A small-molecule ligand and the protein it binds are described below.
Small molecule (SMILES): Nc1ncnc2c1ncn2[C@@H]1O[C@H](COP(=O)(O)OP(=O)(O)OP(O)(O)=S)[C@@H](O)[C@H]1O

Binding-site contacts:
Ligand atom N7 contacts residue GLY266 of chain 1.D at 3.0 Å (h-bond).
Ligand atom C8 contacts residue GLY266 of chain 1.D at 3.2 Å.
Ligand atom O1B contacts residue THR265 of chain 1.D at 3.1 Å (h-bond).
Ligand atom O2A contacts residue LEU269 of chain 1.D at 3.0 Å (h-bond).
Ligand atom O3B contacts residue LYS267 of chain 1.D at 2.9 Å (salt-bridge).
Ligand atom O2B contacts residue THR268 of chain 1.D at 2.9 Å (h-bond).
Ligand atom C5 contacts residue GLY424 of chain 1.D at 3.6 Å.
Ligand atom O2A contacts residue LYS267 of chain 1.D at 3.1 Å (salt-bridge).
Ligand atom C5' contacts residue SER425 of chain 1.D at 3.3 Å.
Ligand atom O2A contacts residue THR268 of chain 1.D at 2.8 Å (h-bond).
Ligand atom O1B contacts residue LYS267 of chain 1.D at 2.7 Å (salt-bridge).
Ligand atom O3G contacts residue MG1 of chain 1.T at 2.1 Å.
Ligand atom S1G contacts residue ASN364 of chain 1.D at 3.2 Å (h-bond).
Ligand atom O3B contacts residue MG1 of chain 1.T at 3.4 Å.
Ligand atom C8 contacts residue SER425 of chain 1.D at 3.4 Å.
Ligand atom O1A contacts residue GLY264 of chain 1.D at 3.0 Å.
Ligand atom C8 contacts residue GLY424 of chain 1.D at 3.6 Å.
Ligand atom O4' contacts residue SER425 of chain 1.D at 2.8 Å (h-bond).
Ligand atom O3B contacts residue GLY264 of chain 1.D at 2.6 Å (h-bond).
Ligand atom N7 contacts residue GLY424 of chain 1.D at 3.4 Å.
Ligand atom N7 contacts residue GLY264 of chain 1.D at 3.6 Å (h-bond).
Ligand atom O3A contacts residue MG1 of chain 1.T at 2.6 Å.
Ligand atom O2G contacts residue GLY264 of chain 1.D at 3.0 Å (h-bond).
Ligand atom PG contacts residue MG1 of chain 1.T at 3.2 Å.
Ligand atom O3A contacts residue THR268 of chain 1.D at 3.5 Å (h-bond).
Ligand atom O1A contacts residue THR265 of chain 1.D at 2.9 Å (h-bond).
Ligand atom PB contacts residue LYS267 of chain 1.D at 3.4 Å.
Ligand atom O2A contacts residue GLY266 of chain 1.D at 3.2 Å.
Ligand atom O1B contacts residue GLY266 of chain 1.D at 3.1 Å (h-bond).
Ligand atom C8 contacts residue GLY264 of chain 1.D at 3.3 Å.
Ligand atom PB contacts residue MG1 of chain 1.T at 2.7 Å.
Ligand atom O2B contacts residue LYS267 of chain 1.D at 3.5 Å.
Ligand atom N3 contacts residue LEU269 of chain 1.D at 3.4 Å.
Ligand atom N6 contacts residue ILE396 of chain 1.D at 3.5 Å.
Ligand atom PG contacts residue GLY264 of chain 1.D at 3.3 Å.
Ligand atom N7 contacts residue THR265 of chain 1.D at 3.2 Å.
Ligand atom O1A contacts residue GLY266 of chain 1.D at 2.4 Å (h-bond).
Ligand atom O2B contacts residue MG1 of chain 1.T at 2.1 Å.
Ligand atom PA contacts residue GLY266 of chain 1.D at 3.5 Å.
Ligand atom N1 contacts residue ILE222 of chain 1.D at 3.4 Å.

Sequence of chain 1.C:
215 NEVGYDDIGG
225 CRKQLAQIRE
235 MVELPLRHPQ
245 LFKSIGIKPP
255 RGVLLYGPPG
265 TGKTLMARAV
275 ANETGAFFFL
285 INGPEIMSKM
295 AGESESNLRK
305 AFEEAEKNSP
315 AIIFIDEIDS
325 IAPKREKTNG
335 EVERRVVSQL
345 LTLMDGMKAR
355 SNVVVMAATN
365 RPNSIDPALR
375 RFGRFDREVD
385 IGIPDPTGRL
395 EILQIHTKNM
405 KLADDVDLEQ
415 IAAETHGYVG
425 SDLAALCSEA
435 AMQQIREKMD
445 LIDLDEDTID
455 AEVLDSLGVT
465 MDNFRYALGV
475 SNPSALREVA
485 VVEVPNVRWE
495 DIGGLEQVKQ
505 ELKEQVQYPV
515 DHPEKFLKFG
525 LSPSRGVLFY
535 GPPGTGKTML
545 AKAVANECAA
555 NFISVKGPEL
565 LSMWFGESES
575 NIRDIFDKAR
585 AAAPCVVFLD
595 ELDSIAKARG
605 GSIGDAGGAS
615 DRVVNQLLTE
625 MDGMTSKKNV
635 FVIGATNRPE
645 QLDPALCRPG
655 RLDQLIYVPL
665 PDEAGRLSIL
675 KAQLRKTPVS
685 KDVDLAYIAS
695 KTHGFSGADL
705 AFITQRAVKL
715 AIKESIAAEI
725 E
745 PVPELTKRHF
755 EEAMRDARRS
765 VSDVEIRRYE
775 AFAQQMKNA

Sequence of chain 1.D:
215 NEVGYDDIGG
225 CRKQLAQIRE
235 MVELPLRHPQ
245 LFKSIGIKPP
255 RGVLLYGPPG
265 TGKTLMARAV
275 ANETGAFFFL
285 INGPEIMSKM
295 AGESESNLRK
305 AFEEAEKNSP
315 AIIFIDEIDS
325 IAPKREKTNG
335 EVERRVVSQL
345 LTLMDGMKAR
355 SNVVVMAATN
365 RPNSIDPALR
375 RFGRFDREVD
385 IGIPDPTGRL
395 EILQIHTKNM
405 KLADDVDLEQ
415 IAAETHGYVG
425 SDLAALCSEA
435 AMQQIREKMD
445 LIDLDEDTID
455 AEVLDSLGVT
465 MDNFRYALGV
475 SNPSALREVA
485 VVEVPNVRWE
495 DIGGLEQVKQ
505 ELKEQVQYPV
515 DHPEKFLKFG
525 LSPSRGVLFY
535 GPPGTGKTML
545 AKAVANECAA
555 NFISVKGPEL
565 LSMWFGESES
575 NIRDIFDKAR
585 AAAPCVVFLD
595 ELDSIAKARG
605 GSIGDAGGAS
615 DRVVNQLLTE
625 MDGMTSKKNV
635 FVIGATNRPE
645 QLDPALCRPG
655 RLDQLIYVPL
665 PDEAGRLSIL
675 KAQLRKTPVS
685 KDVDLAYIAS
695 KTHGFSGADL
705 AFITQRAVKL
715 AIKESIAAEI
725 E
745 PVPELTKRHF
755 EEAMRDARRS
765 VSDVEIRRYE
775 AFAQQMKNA